Sequence of chain 1.B:
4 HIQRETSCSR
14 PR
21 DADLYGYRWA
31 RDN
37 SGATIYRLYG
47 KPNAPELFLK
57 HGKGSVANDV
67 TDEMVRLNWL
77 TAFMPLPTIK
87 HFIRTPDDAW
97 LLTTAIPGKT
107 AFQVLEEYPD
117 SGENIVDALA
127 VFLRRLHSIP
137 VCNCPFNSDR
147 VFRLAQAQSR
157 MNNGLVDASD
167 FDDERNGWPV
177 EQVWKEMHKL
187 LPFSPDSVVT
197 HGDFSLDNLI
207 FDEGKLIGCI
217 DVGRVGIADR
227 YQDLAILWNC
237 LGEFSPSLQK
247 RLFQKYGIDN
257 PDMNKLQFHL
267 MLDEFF

The protein below binds the small molecule below.
Small molecule (SMILES): NC[C@H]1O[C@H](O[C@H]2[C@H](O)[C@@H](O[C@H]3O[C@H](CO)[C@@H](O)[C@H](N)[C@H]3O)[C@H](N)C[C@@H]2N)[C@H](O)[C@@H](O)[C@@H]1O

Binding-site contacts:
Ligand atom O14 contacts residue GLU239 of chain 1.B at 2.7 Å (salt-bridge).
Ligand atom C8 contacts residue ASP166 of chain 1.B at 3.5 Å.
Ligand atom N1 contacts residue PHE272 of chain 1.B at 2.6 Å (h-bond).
Ligand atom N3 contacts residue ASP166 of chain 1.B at 3.0 Å (salt-bridge).
Ligand atom O13 contacts residue ASP166 of chain 1.B at 4.0 Å.
Ligand atom O13 contacts residue ASP168 of chain 1.B at 3.0 Å (salt-bridge).
Ligand atom N4 contacts residue GLU239 of chain 1.B at 2.8 Å (salt-bridge).
Ligand atom O11 contacts residue ASN235 of chain 1.B at 4.0 Å.
Ligand atom C11 contacts residue ASP269 of chain 1.B at 3.2 Å.
Ligand atom C3 contacts residue ASP199 of chain 1.B at 3.5 Å.
Ligand atom N3 contacts residue GLU270 of chain 1.B at 2.5 Å (salt-bridge).
Ligand atom N4 contacts residue ASP168 of chain 1.B at 3.9 Å.
Ligand atom C14 contacts residue ASP168 of chain 1.B at 3.8 Å.
Ligand atom C15 contacts residue ASP168 of chain 1.B at 3.5 Å.
Ligand atom C15 contacts residue GLU239 of chain 1.B at 3.5 Å.
Ligand atom N3 contacts residue ASP168 of chain 1.B at 3.0 Å (salt-bridge).
Ligand atom C7 contacts residue GLU270 of chain 1.B at 3.6 Å.
Ligand atom C7 contacts residue ASP168 of chain 1.B at 3.8 Å.
Ligand atom N4 contacts residue ASN235 of chain 1.B at 4.0 Å.
Ligand atom O8 contacts residue PHE272 of chain 1.B at 3.4 Å (h-bond).
Ligand atom O11 contacts residue ASP168 of chain 1.B at 3.4 Å (salt-bridge).
Ligand atom C5 contacts residue PHE272 of chain 1.B at 3.4 Å (hydrophobic).
Ligand atom O5 contacts residue ASP166 of chain 1.B at 3.9 Å.
Ligand atom C10 contacts residue ASP166 of chain 1.B at 3.7 Å.
Ligand atom C15 contacts residue ASN235 of chain 1.B at 3.5 Å.
Ligand atom O13 contacts residue PHE167 of chain 1.B at 3.6 Å.
Ligand atom O7 contacts residue ASP199 of chain 1.B at 2.7 Å (salt-bridge).
Ligand atom C12 contacts residue GLU270 of chain 1.B at 3.6 Å.
Ligand atom C12 contacts residue ASP269 of chain 1.B at 3.2 Å.
Ligand atom C6 contacts residue PHE272 of chain 1.B at 3.2 Å (hydrophobic).
Ligand atom O10 contacts residue ASP166 of chain 1.B at 3.9 Å.
Ligand atom C13 contacts residue ASP166 of chain 1.B at 3.8 Å.
Ligand atom O11 contacts residue ASP166 of chain 1.B at 3.9 Å.
Ligand atom O14 contacts residue CYS236 of chain 1.B at 3.4 Å (h-bond).
Ligand atom N3 contacts residue PHE167 of chain 1.B at 3.8 Å.
Ligand atom O14 contacts residue ASN235 of chain 1.B at 3.3 Å (h-bond).
Ligand atom N2 contacts residue PHE272 of chain 1.B at 3.0 Å (h-bond).
Ligand atom N2 contacts residue ASP269 of chain 1.B at 2.8 Å (salt-bridge).
Ligand atom C16 contacts residue GLU239 of chain 1.B at 3.2 Å.
Ligand atom C7 contacts residue ASP166 of chain 1.B at 3.7 Å.